Sequence of chain 1.C:
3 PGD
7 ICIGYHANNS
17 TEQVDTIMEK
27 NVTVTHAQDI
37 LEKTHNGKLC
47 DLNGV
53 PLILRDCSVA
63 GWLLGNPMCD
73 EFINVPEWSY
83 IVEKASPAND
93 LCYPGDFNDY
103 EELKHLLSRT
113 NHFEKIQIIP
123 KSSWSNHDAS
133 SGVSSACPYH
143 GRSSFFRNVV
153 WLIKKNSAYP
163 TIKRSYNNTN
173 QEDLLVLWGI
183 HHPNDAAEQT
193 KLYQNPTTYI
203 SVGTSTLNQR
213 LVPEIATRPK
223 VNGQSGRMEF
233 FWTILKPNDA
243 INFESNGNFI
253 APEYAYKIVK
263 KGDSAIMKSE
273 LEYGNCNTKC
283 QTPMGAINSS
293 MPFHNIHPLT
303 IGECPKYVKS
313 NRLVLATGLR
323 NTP

Binding-site contacts:
Ligand atom N2 contacts residue ASN27 of chain 1.C at 2.7 Å (h-bond).
Ligand atom C5 contacts residue ASN27 of chain 1.C at 3.6 Å.
Ligand atom C7 contacts residue ASN27 of chain 1.C at 3.2 Å.
Ligand atom O5 contacts residue GLN19 of chain 1.C at 3.8 Å.
Ligand atom C8 contacts residue ASN27 of chain 1.C at 4.2 Å.
Ligand atom C1 contacts residue ASN27 of chain 1.C at 1.4 Å.
Ligand atom O7 contacts residue ASN27 of chain 1.C at 3.8 Å.
Ligand atom C1 contacts residue GLN19 of chain 1.C at 4.1 Å.
Ligand atom C4 contacts residue ASN27 of chain 1.C at 4.2 Å.
Ligand atom O6 contacts residue GLN19 of chain 1.C at 3.8 Å.
Ligand atom C3 contacts residue ASN27 of chain 1.C at 3.8 Å.
Ligand atom O5 contacts residue ASN27 of chain 1.C at 2.4 Å (h-bond).
Ligand atom C2 contacts residue ASN27 of chain 1.C at 2.4 Å.

A protein and the small-molecule ligand that binds it are described below.
Small molecule (SMILES): CC(=O)N[C@H]1[C@H](O[C@H]2[C@H](O)[C@@H](NC(C)=O)CO[C@@H]2CO)O[C@H](CO)[C@@H](O[C@@H]2O[C@H](CO[C@H]3O[C@H](CO[C@H]4O[C@H](CO)[C@@H](O)[C@H](O)[C@@H]4O[C@H]4O[C@H](CO)[C@@H](O)[C@H](O)[C@@H]4O)[C@@H](O)[C@H](O[C@H]4O[C@H](CO)[C@@H](O)[C@H](O)[C@@H]4O[C@H]4O[C@H](CO)[C@@H](O)[C@H](O)[C@@H]4O)[C@@H]3O)[C@@H](O)[C@H](O)[C@@H]2O)[C@@H]1O